The small molecule below binds the protein below.
Small molecule (SMILES): CC(C)C[C@H](NC(=O)CN)C(=O)N[C@H](C(=O)N[C@H](C(=O)NCC(=O)N[C@@H](CO)C(=O)N[C@@H](CC(C)C)C(=O)N[C@@H](CCCN=C(N)N)C(=O)NCC=O)C(C)C)[C@@H](C)O

Sequence of chain 43.C:
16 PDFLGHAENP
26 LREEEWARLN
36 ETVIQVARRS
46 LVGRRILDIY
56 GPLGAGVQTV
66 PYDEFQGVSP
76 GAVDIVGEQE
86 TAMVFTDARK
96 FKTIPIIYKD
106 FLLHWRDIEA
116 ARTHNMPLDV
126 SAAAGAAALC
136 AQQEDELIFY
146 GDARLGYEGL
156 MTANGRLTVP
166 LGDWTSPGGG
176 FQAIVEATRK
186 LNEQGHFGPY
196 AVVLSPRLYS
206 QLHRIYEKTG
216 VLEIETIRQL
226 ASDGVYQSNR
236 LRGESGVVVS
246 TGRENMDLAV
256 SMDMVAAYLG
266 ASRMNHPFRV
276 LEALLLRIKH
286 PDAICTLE

Binding-site contacts:
Ligand atom CG2 contacts residue ALA42 of chain 43.C at 3.7 Å (hydrophobic).
Ligand atom C contacts residue ILE39 of chain 43.C at 3.6 Å (hydrophobic).
Ligand atom N contacts residue ASP258 of chain 43.C at 3.7 Å.
Ligand atom O contacts residue ARG50 of chain 43.C at 3.7 Å.
Ligand atom CA contacts residue ILE54 of chain 43.C at 3.7 Å (hydrophobic).
Ligand atom NH1 contacts residue ASP228 of chain 43.C at 3.2 Å (salt-bridge).
Ligand atom CD1 contacts residue PRO57 of chain 43.C at 3.6 Å (hydrophobic).
Ligand atom O contacts residue ARG43 of chain 43.C at 2.9 Å (salt-bridge).
Ligand atom O contacts residue ARG49 of chain 43.C at 3.0 Å (salt-bridge).
Ligand atom CB contacts residue ARG49 of chain 43.C at 3.6 Å.
Ligand atom N contacts residue ARG49 of chain 43.C at 3.5 Å (salt-bridge).
Ligand atom CA contacts residue ASP258 of chain 43.C at 3.3 Å.
Ligand atom NH1 contacts residue ARG50 of chain 43.C at 3.7 Å.
Ligand atom CB contacts residue ARG49 of chain 43.C at 3.7 Å.
Ligand atom CB contacts residue ILE39 of chain 43.C at 3.7 Å (hydrophobic).
Ligand atom N contacts residue ARG49 of chain 43.C at 3.7 Å.
Ligand atom C contacts residue ASP258 of chain 43.C at 3.7 Å.
Ligand atom O contacts residue ILE54 of chain 43.C at 3.4 Å.
Ligand atom N contacts residue ASP258 of chain 43.C at 3.2 Å (salt-bridge).
Ligand atom CZ contacts residue ASP228 of chain 43.C at 3.2 Å.
Ligand atom N contacts residue ARG49 of chain 43.C at 3.5 Å (salt-bridge).
Ligand atom OG1 contacts residue ASP258 of chain 43.C at 3.5 Å.
Ligand atom CG2 contacts residue MET259 of chain 43.C at 3.7 Å (hydrophobic).
Ligand atom C contacts residue ARG49 of chain 43.C at 3.5 Å.
Ligand atom CB contacts residue MET259 of chain 43.C at 3.5 Å (hydrophobic).
Ligand atom C contacts residue ILE54 of chain 43.C at 3.7 Å (hydrophobic).
Ligand atom CA contacts residue ARG49 of chain 43.C at 3.7 Å.
Ligand atom NH1 contacts residue ILE51 of chain 43.C at 3.5 Å (h-bond).
Ligand atom NH2 contacts residue ASP228 of chain 43.C at 2.5 Å (salt-bridge).
Ligand atom N contacts residue ASP258 of chain 43.C at 2.9 Å (salt-bridge).
Ligand atom OG1 contacts residue MET259 of chain 43.C at 2.6 Å (h-bond).
Ligand atom CB contacts residue ASP258 of chain 43.C at 3.7 Å.
Ligand atom O contacts residue ILE39 of chain 43.C at 3.5 Å.
Ligand atom N contacts residue ASP258 of chain 43.C at 3.3 Å (salt-bridge).
Ligand atom NH2 contacts residue THR246 of chain 43.C at 2.8 Å (h-bond).
Ligand atom NE contacts residue ASP53 of chain 43.C at 3.6 Å (salt-bridge).
Ligand atom CD2 contacts residue ARG43 of chain 43.C at 3.7 Å.
Ligand atom CD contacts residue ASP53 of chain 43.C at 3.3 Å.
Ligand atom NH1 contacts residue THR246 of chain 43.C at 3.5 Å.
Ligand atom O contacts residue ARG43 of chain 43.C at 3.3 Å (salt-bridge).